Sequence of chain 1.C:
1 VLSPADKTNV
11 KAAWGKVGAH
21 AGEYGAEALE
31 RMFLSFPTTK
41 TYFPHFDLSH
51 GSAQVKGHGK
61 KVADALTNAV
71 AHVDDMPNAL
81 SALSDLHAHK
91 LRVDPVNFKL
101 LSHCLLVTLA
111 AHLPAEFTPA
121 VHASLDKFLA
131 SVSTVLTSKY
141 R

Sequence of chain 1.A:
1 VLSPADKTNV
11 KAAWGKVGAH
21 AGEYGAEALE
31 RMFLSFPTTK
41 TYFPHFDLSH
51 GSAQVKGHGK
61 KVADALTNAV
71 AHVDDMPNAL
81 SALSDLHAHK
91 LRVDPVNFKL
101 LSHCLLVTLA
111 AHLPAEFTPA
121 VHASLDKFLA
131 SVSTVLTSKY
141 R

Binding-site contacts:
Ligand atom C12 contacts residue B781 of chain 1.L at 3.5 Å.
Ligand atom C9 contacts residue B781 of chain 1.L at 3.5 Å.
Ligand atom C4 contacts residue SER131 of chain 1.A at 3.8 Å.
Ligand atom O8 contacts residue THR134 of chain 1.A at 3.5 Å (h-bond).
Ligand atom C4 contacts residue ALA130 of chain 1.A at 3.7 Å (hydrophobic).
Ligand atom O10 contacts residue VAL1 of chain 1.A at 3.1 Å (h-bond).
Ligand atom C1 contacts residue VAL1 of chain 1.A at 1.4 Å (hydrophobic).
Ligand atom C3 contacts residue THR134 of chain 1.C at 3.7 Å.
Ligand atom C2 contacts residue SER138 of chain 1.C at 3.9 Å.
Ligand atom C9 contacts residue THR134 of chain 1.A at 3.6 Å.
Ligand atom C5 contacts residue THR134 of chain 1.C at 4.0 Å.
Ligand atom C1 contacts residue LEU2 of chain 1.A at 3.7 Å (hydrophobic).
Ligand atom C11 contacts residue THR134 of chain 1.A at 4.1 Å.
Ligand atom C14 contacts residue MET76 of chain 1.A at 3.8 Å (hydrophobic).
Ligand atom C7 contacts residue THR134 of chain 1.C at 4.1 Å.
Ligand atom C6 contacts residue ALA130 of chain 1.A at 4.0 Å (hydrophobic).
Ligand atom C11 contacts residue B781 of chain 1.L at 3.4 Å.
Ligand atom C4 contacts residue THR134 of chain 1.A at 3.3 Å.
Ligand atom C2 contacts residue THR134 of chain 1.C at 3.9 Å.
Ligand atom C1 contacts residue SER138 of chain 1.C at 3.7 Å.
Ligand atom C12 contacts residue SER131 of chain 1.A at 4.0 Å.
Ligand atom C2 contacts residue VAL1 of chain 1.A at 2.5 Å (hydrophobic).
Ligand atom C7 contacts residue SER138 of chain 1.C at 3.5 Å.
Ligand atom C13 contacts residue SER131 of chain 1.A at 3.3 Å.
Ligand atom C5 contacts residue THR134 of chain 1.A at 3.9 Å.
Ligand atom C17 contacts residue B781 of chain 1.L at 3.2 Å.
Ligand atom C4 contacts residue THR134 of chain 1.C at 3.8 Å.
Ligand atom C16 contacts residue B781 of chain 1.L at 4.0 Å.
Ligand atom C3 contacts residue VAL1 of chain 1.A at 3.2 Å (hydrophobic).
Ligand atom C11 contacts residue SER131 of chain 1.A at 3.9 Å.
Ligand atom O8 contacts residue ALA130 of chain 1.A at 3.9 Å.
Ligand atom C14 contacts residue SER131 of chain 1.A at 4.2 Å.
Ligand atom C5 contacts residue ALA130 of chain 1.A at 3.9 Å (hydrophobic).
Ligand atom N15 contacts residue PRO77 of chain 1.A at 4.0 Å.
Ligand atom C9 contacts residue THR134 of chain 1.C at 3.7 Å.
Ligand atom O10 contacts residue SER131 of chain 1.A at 3.2 Å.
Ligand atom C16 contacts residue VAL1 of chain 1.C at 4.0 Å (hydrophobic).
Ligand atom C3 contacts residue SER131 of chain 1.A at 3.8 Å.
Ligand atom C7 contacts residue VAL1 of chain 1.A at 3.5 Å (hydrophobic).
Ligand atom C11 contacts residue VAL1 of chain 1.A at 4.2 Å (hydrophobic).

The protein below binds the small molecule below.
Small molecule (SMILES): COc1ccc(C)c(OCc2ccncc2)c1